A protein and the small-molecule ligand that binds it are described below.
Small molecule (SMILES): NC(=O)CC[C@H](NC(=O)[C@@H]1CC=CN1C(=O)[C@H](CC1=NC=NC1)NC(=O)[C@@H](N)CO)C(=O)N[C@@H](Cc1ccccc1)C(=O)N[C@H](C=O)CCC(=O)O

Sequence of chain 1.D:
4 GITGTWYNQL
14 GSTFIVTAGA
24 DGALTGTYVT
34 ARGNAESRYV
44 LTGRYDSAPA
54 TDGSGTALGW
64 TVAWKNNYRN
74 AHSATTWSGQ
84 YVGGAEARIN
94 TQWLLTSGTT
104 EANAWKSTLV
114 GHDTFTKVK

Binding-site contacts:
Ligand atom C contacts residue THR33 of chain 1.A at 3.9 Å.
Ligand atom CE1 contacts residue LEU98 of chain 1.A at 4.0 Å (hydrophobic).
Ligand atom CG contacts residue TRP67 of chain 1.A at 3.8 Å (hydrophobic).
Ligand atom CD contacts residue ARG72 of chain 1.A at 3.8 Å.
Ligand atom NE2 contacts residue SER76 of chain 1.A at 2.8 Å (h-bond).
Ligand atom CZ contacts residue TRP96 of chain 1.A at 3.5 Å (hydrophobic).
Ligand atom OE1 contacts residue THR33 of chain 1.A at 2.7 Å (h-bond).
Ligand atom CE1 contacts residue SER76 of chain 1.A at 3.9 Å.
Ligand atom CE1 contacts residue TRP108 of chain 1.D at 3.8 Å (hydrophobic).
Ligand atom OE1 contacts residue ARG35 of chain 1.A at 4.0 Å.
Ligand atom OE1 contacts residue SER40 of chain 1.A at 3.9 Å.
Ligand atom OE1 contacts residue TRP80 of chain 1.A at 3.7 Å.
Ligand atom CE2 contacts residue LEU98 of chain 1.A at 3.9 Å (hydrophobic).
Ligand atom O contacts residue THR33 of chain 1.A at 3.2 Å.
Ligand atom CD2 contacts residue SER76 of chain 1.A at 3.6 Å.
Ligand atom NE2 contacts residue THR78 of chain 1.A at 2.7 Å (h-bond).
Ligand atom OE2 contacts residue ARG72 of chain 1.A at 3.4 Å (salt-bridge).
Ligand atom NE2 contacts residue TRP67 of chain 1.A at 3.6 Å.
Ligand atom OE1 contacts residue THR78 of chain 1.A at 3.9 Å.
Ligand atom NE2 contacts residue TRP67 of chain 1.A at 3.6 Å.
Ligand atom CD contacts residue THR78 of chain 1.A at 3.8 Å.
Ligand atom CB contacts residue TRP67 of chain 1.A at 3.8 Å (hydrophobic).
Ligand atom CZ contacts residue TRP108 of chain 1.D at 3.9 Å (hydrophobic).
Ligand atom CD contacts residue ALA74 of chain 1.A at 3.9 Å (hydrophobic).
Ligand atom CA contacts residue TRP67 of chain 1.A at 4.0 Å (hydrophobic).
Ligand atom CB contacts residue LYS109 of chain 1.D at 3.6 Å.
Ligand atom O contacts residue SER15 of chain 1.A at 4.0 Å.
Ligand atom CD1 contacts residue TRP108 of chain 1.D at 3.7 Å (hydrophobic).
Ligand atom NE2 contacts residue LEU98 of chain 1.A at 3.6 Å.
Ligand atom CB contacts residue TYR42 of chain 1.A at 3.6 Å (hydrophobic).
Ligand atom NE2 contacts residue LEU98 of chain 1.A at 4.0 Å.
Ligand atom OE1 contacts residue TRP96 of chain 1.A at 3.7 Å.
Ligand atom CD contacts residue THR33 of chain 1.A at 3.6 Å.
Ligand atom O contacts residue ALA34 of chain 1.A at 3.3 Å.
Ligand atom CD2 contacts residue LYS109 of chain 1.D at 3.7 Å.
Ligand atom CE1 contacts residue TRP67 of chain 1.A at 3.4 Å (hydrophobic).
Ligand atom CG contacts residue THR33 of chain 1.A at 3.6 Å.
Ligand atom OE1 contacts residue ARG72 of chain 1.A at 3.5 Å (salt-bridge).
Ligand atom CE1 contacts residue TRP96 of chain 1.A at 3.8 Å (hydrophobic).
Ligand atom CG contacts residue TYR42 of chain 1.A at 3.7 Å (hydrophobic).

Sequence of chain 1.A:
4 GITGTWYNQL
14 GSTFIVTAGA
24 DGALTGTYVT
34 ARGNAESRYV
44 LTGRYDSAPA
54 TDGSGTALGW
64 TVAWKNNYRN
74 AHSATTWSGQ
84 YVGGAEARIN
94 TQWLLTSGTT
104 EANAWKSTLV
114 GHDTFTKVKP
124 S